Binding-site contacts:
Ligand atom C09 contacts residue LEU18 of chain 1.A at 3.6 Å (hydrophobic).
Ligand atom C07 contacts residue CYS92 of chain 1.A at 3.2 Å (hydrophobic).
Ligand atom N25 contacts residue GLY19 of chain 1.A at 3.4 Å.
Ligand atom N10 contacts residue LEU18 of chain 1.A at 4.0 Å.
Ligand atom C19 contacts residue GLY95 of chain 1.A at 4.0 Å.
Ligand atom N12 contacts residue ALA39 of chain 1.A at 3.2 Å.
Ligand atom O08 contacts residue CYS92 of chain 1.A at 2.7 Å (h-bond).
Ligand atom C06 contacts residue PRO93 of chain 1.A at 3.3 Å (hydrophobic).
Ligand atom C06 contacts residue LEU18 of chain 1.A at 4.1 Å (hydrophobic).
Ligand atom C16 contacts residue LEU18 of chain 1.A at 3.8 Å (hydrophobic).
Ligand atom N12 contacts residue GLU90 of chain 1.A at 2.4 Å (salt-bridge).
Ligand atom C06 contacts residue CYS92 of chain 1.A at 3.4 Å (hydrophobic).
Ligand atom N10 contacts residue PHE91 of chain 1.A at 3.8 Å.
Ligand atom N12 contacts residue PHE91 of chain 1.A at 3.5 Å.
Ligand atom C06 contacts residue GLY95 of chain 1.A at 4.2 Å.
Ligand atom N27 contacts residue MET145 of chain 1.A at 4.0 Å.
Ligand atom O08 contacts residue PHE91 of chain 1.A at 3.5 Å.
Ligand atom O21 contacts residue MET89 of chain 1.A at 4.0 Å.
Ligand atom C11 contacts residue ALA39 of chain 1.A at 3.8 Å (hydrophobic).
Ligand atom N24 contacts residue GLY19 of chain 1.A at 4.1 Å.
Ligand atom C18 contacts residue GLY95 of chain 1.A at 4.0 Å.
Ligand atom C11 contacts residue GLU90 of chain 1.A at 3.8 Å.
Ligand atom C15 contacts residue MET145 of chain 1.A at 3.8 Å (hydrophobic).
Ligand atom C07 contacts residue LEU18 of chain 1.A at 3.7 Å (hydrophobic).
Ligand atom N22 contacts residue THR159 of chain 1.A at 3.9 Å.
Ligand atom O17 contacts residue LEU18 of chain 1.A at 3.7 Å.
Ligand atom C14 contacts residue MET145 of chain 1.A at 3.4 Å (hydrophobic).
Ligand atom C05 contacts residue PRO93 of chain 1.A at 3.5 Å (hydrophobic).
Ligand atom N12 contacts residue CYS92 of chain 1.A at 3.5 Å (h-bond).
Ligand atom O17 contacts residue GLY19 of chain 1.A at 4.2 Å.
Ligand atom C09 contacts residue CYS92 of chain 1.A at 3.2 Å (hydrophobic).
Ligand atom N10 contacts residue CYS92 of chain 1.A at 3.0 Å (h-bond).
Ligand atom C15 contacts residue LEU18 of chain 1.A at 3.8 Å (hydrophobic).
Ligand atom C13 contacts residue MET145 of chain 1.A at 3.8 Å (hydrophobic).
Ligand atom O21 contacts residue THR159 of chain 1.A at 3.6 Å (h-bond).
Ligand atom C18 contacts residue LEU18 of chain 1.A at 3.8 Å (hydrophobic).
Ligand atom N24 contacts residue VAL26 of chain 1.A at 4.0 Å.
Ligand atom O21 contacts residue GLU90 of chain 1.A at 4.1 Å.
Ligand atom C11 contacts residue CYS92 of chain 1.A at 3.7 Å (hydrophobic).
Ligand atom O08 contacts residue LEU18 of chain 1.A at 3.8 Å.

This protein binds this small molecule.
Small molecule (SMILES): CC(C)c1ccc2oc3nc(N)c(C(=O)Nc4nnn[nH]4)cc3c(=O)c2c1

Sequence of chain 1.A:
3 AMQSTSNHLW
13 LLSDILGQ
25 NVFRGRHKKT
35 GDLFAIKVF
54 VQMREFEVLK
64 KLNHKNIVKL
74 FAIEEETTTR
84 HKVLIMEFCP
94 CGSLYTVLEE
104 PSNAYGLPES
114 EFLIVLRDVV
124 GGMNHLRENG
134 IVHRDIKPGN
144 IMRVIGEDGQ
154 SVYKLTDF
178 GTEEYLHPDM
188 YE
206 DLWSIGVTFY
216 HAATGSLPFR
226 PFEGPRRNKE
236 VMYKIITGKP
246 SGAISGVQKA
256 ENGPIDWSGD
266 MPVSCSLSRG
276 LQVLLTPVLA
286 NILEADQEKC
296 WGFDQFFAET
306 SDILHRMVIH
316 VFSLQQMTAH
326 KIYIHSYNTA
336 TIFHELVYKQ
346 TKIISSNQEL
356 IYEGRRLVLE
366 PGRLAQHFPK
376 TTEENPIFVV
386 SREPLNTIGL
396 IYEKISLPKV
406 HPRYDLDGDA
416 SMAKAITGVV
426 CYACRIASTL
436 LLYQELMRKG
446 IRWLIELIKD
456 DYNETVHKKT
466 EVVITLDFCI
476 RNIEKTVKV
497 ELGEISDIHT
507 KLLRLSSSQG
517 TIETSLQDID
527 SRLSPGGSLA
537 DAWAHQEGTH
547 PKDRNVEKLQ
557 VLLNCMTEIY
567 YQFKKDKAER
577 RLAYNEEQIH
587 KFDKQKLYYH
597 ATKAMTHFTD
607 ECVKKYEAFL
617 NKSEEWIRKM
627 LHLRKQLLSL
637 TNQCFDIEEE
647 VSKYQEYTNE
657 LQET